Binding-site contacts:
Ligand atom C17 contacts residue LEU149 of chain 1.A at 3.6 Å (hydrophobic).
Ligand atom N12 contacts residue LEU21 of chain 1.A at 4.0 Å.
Ligand atom C15 contacts residue GLU96 of chain 1.A at 3.7 Å.
Ligand atom C6 contacts residue LEU149 of chain 1.A at 3.9 Å (hydrophobic).
Ligand atom C15 contacts residue MET95 of chain 1.A at 4.0 Å (hydrophobic).
Ligand atom C19 contacts residue ASN147 of chain 1.A at 3.5 Å.
Ligand atom C13 contacts residue ALA46 of chain 1.A at 3.9 Å (hydrophobic).
Ligand atom N7 contacts residue LEU149 of chain 1.A at 3.6 Å.
Ligand atom C10 contacts residue LEU149 of chain 1.A at 4.0 Å (hydrophobic).
Ligand atom N14 contacts residue ALA46 of chain 1.A at 3.3 Å.
Ligand atom C1 contacts residue LEU21 of chain 1.A at 4.0 Å (hydrophobic).
Ligand atom C11 contacts residue LEU98 of chain 1.A at 3.1 Å (hydrophobic).
Ligand atom N9 contacts residue SER102 of chain 1.A at 3.9 Å.
Ligand atom C1 contacts residue VAL29 of chain 1.A at 3.8 Å (hydrophobic).
Ligand atom C24 contacts residue GLY22 of chain 1.A at 3.8 Å.
Ligand atom C11 contacts residue LEU21 of chain 1.A at 3.9 Å (hydrophobic).
Ligand atom C23 contacts residue GLY27 of chain 1.A at 3.7 Å.
Ligand atom C21 contacts residue ASP160 of chain 1.A at 3.4 Å.
Ligand atom N14 contacts residue LEU149 of chain 1.A at 3.8 Å.
Ligand atom C15 contacts residue LEU149 of chain 1.A at 3.6 Å (hydrophobic).
Ligand atom C13 contacts residue LEU149 of chain 1.A at 3.8 Å (hydrophobic).
Ligand atom C13 contacts residue LEU98 of chain 1.A at 3.9 Å (hydrophobic).
Ligand atom C15 contacts residue ALA46 of chain 1.A at 3.6 Å (hydrophobic).
Ligand atom C5 contacts residue ARG146 of chain 1.A at 3.3 Å.
Ligand atom C24 contacts residue GLY24 of chain 1.A at 3.3 Å.
Ligand atom N14 contacts residue GLU96 of chain 1.A at 2.9 Å (salt-bridge).
Ligand atom C24 contacts residue LYS23 of chain 1.A at 3.5 Å.
Ligand atom N12 contacts residue LEU98 of chain 1.A at 3.2 Å (h-bond).
Ligand atom C2 contacts residue VAL29 of chain 1.A at 3.7 Å (hydrophobic).
Ligand atom C4 contacts residue ARG146 of chain 1.A at 3.2 Å.
Ligand atom C16 contacts residue LEU149 of chain 1.A at 3.6 Å (hydrophobic).
Ligand atom C23 contacts residue GLY24 of chain 1.A at 3.5 Å.
Ligand atom C5 contacts residue LEU149 of chain 1.A at 3.8 Å (hydrophobic).
Ligand atom C23 contacts residue SER28 of chain 1.A at 4.0 Å.
Ligand atom C18 contacts residue LEU149 of chain 1.A at 3.5 Å (hydrophobic).
Ligand atom C11 contacts residue PHE97 of chain 1.A at 3.9 Å (hydrophobic).
Ligand atom N9 contacts residue GLY101 of chain 1.A at 3.5 Å.
Ligand atom N12 contacts residue PHE97 of chain 1.A at 3.6 Å.
Ligand atom C22 contacts residue LYS48 of chain 1.A at 3.8 Å.
Ligand atom C4 contacts residue ASN147 of chain 1.A at 4.0 Å.

Sequence of chain 1.A:
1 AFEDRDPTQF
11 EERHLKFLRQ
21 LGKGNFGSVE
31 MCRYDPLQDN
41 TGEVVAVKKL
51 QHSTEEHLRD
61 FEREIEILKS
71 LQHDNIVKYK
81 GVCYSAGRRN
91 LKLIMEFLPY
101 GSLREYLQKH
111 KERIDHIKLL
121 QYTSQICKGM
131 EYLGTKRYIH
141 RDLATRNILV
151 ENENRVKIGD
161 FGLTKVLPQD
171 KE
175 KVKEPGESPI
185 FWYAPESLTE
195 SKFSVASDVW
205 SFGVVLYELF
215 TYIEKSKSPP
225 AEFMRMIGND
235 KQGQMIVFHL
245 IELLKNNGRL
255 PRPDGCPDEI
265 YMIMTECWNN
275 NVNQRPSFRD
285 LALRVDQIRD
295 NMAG

The small molecule below binds the protein below.
Small molecule (SMILES): c1ccc(CN2CCC(n3cnc4cnc5[nH]ccc5c43)CC2)cc1